Binding-site contacts:
Ligand atom C1 contacts residue HIS153 of chain 1.D at 3.9 Å.
Ligand atom C7 contacts residue HIS153 of chain 1.D at 4.0 Å.
Ligand atom C7 contacts residue DVH1 of chain 1.L at 1.5 Å.
Ligand atom C7 contacts residue HIS273 of chain 1.D at 3.9 Å.
Ligand atom C3 contacts residue DVH1 of chain 1.L at 0.8 Å.
Ligand atom C1 contacts residue TYR215 of chain 1.D at 3.5 Å (hydrophobic).
Ligand atom O1 contacts residue ASP105 of chain 1.D at 3.6 Å.
Ligand atom C2 contacts residue ALA130 of chain 1.D at 4.1 Å (hydrophobic).
Ligand atom C2 contacts residue PHE154 of chain 1.D at 3.7 Å (hydrophobic).
Ligand atom C1 contacts residue DVH1 of chain 1.L at 1.0 Å.
Ligand atom C8 contacts residue LEU150 of chain 1.D at 3.5 Å (hydrophobic).
Ligand atom C3 contacts residue ASP105 of chain 1.D at 3.5 Å.
Ligand atom C6 contacts residue ASP105 of chain 1.D at 1.5 Å.
Ligand atom C4 contacts residue ASP105 of chain 1.D at 3.0 Å.
Ligand atom O1 contacts residue DVH1 of chain 1.L at 0.9 Å (h-bond).
Ligand atom C8 contacts residue HIS183 of chain 1.D at 4.1 Å.
Ligand atom C4 contacts residue DVH1 of chain 1.L at 0.9 Å.
Ligand atom C2 contacts residue DVH1 of chain 1.L at 0.6 Å.
Ligand atom C3 contacts residue HIS153 of chain 1.D at 4.0 Å.
Ligand atom C5 contacts residue DVH1 of chain 1.L at 0.5 Å.
Ligand atom C1 contacts residue ILE106 of chain 1.D at 4.1 Å (hydrophobic).
Ligand atom C5 contacts residue HIS273 of chain 1.D at 3.5 Å.
Ligand atom C3 contacts residue PHE154 of chain 1.D at 3.9 Å (hydrophobic).
Ligand atom O1 contacts residue HIS153 of chain 1.D at 2.8 Å (h-bond).
Ligand atom C5 contacts residue ASP105 of chain 1.D at 2.5 Å.
Ligand atom C7 contacts residue HIS183 of chain 1.D at 3.7 Å.
Ligand atom C6 contacts residue DVH1 of chain 1.L at 0.8 Å.
Ligand atom C1 contacts residue PHE154 of chain 1.D at 4.1 Å (hydrophobic).
Ligand atom C4 contacts residue HIS273 of chain 1.D at 3.5 Å.
Ligand atom C5 contacts residue HIS153 of chain 1.D at 3.8 Å.
Ligand atom C6 contacts residue HIS273 of chain 1.D at 3.9 Å.
Ligand atom C8 contacts residue DVH1 of chain 1.L at 2.4 Å.
Ligand atom C8 contacts residue HIS273 of chain 1.D at 4.0 Å.
Ligand atom C8 contacts residue GLY246 of chain 1.D at 4.1 Å.
Ligand atom C6 contacts residue TYR215 of chain 1.D at 3.9 Å (hydrophobic).
Ligand atom C1 contacts residue ASP105 of chain 1.D at 2.4 Å.
Ligand atom O1 contacts residue PHE154 of chain 1.D at 3.4 Å.
Ligand atom C2 contacts residue TRP109 of chain 1.D at 4.1 Å (hydrophobic).
Ligand atom C2 contacts residue ASP105 of chain 1.D at 3.0 Å.
Ligand atom O1 contacts residue TYR215 of chain 1.D at 2.7 Å (h-bond).

A protein and the small-molecule ligand that binds it are described below.
Small molecule (SMILES): C=C[C@H]1CC[C@@H](O)[C@H](O)C1

Sequence of chain 1.D:
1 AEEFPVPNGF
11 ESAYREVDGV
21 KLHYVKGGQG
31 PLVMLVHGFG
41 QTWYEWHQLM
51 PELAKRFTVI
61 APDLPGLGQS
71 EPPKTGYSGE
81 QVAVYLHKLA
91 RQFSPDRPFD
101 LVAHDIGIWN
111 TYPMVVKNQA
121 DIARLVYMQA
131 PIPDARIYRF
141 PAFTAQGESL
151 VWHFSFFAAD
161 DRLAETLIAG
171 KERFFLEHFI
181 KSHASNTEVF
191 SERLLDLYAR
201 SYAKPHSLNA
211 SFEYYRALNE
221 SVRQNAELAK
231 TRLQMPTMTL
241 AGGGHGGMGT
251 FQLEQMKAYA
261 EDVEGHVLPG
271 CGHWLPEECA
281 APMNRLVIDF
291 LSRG